Sequence of chain 1.B:
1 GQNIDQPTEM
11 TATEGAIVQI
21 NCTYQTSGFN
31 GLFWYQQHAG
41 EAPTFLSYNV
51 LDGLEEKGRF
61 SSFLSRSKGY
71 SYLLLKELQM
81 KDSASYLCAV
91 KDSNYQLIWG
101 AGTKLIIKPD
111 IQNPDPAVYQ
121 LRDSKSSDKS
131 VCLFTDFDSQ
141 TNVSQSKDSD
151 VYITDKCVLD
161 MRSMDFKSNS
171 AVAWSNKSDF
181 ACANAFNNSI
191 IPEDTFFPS

Binding-site contacts:
Ligand atom C2 contacts residue TYR63 of chain 1.A at 3.9 Å (hydrophobic).
Ligand atom C5 contacts residue TRP157 of chain 1.A at 3.5 Å (hydrophobic).
Ligand atom C7 contacts residue TYR63 of chain 1.A at 3.8 Å (hydrophobic).
Ligand atom C4 contacts residue TYR8 of chain 1.A at 3.3 Å (hydrophobic).
Ligand atom O2 contacts residue LEU67 of chain 1.A at 3.8 Å.
Ligand atom C11 contacts residue GLU99 of chain 1.C at 3.5 Å.
Ligand atom CL2 contacts residue LYS44 of chain 1.A at 3.1 Å.
Ligand atom O1 contacts residue LEU67 of chain 1.A at 3.9 Å.
Ligand atom C12 contacts residue LEU67 of chain 1.A at 3.6 Å (hydrophobic).
Ligand atom O1 contacts residue SER25 of chain 1.A at 2.4 Å (h-bond).
Ligand atom C10 contacts residue TYR63 of chain 1.A at 3.8 Å (hydrophobic).
Ligand atom O2 contacts residue ARG10 of chain 1.A at 3.3 Å (salt-bridge).
Ligand atom C5 contacts residue TYR8 of chain 1.A at 3.6 Å (hydrophobic).
Ligand atom C1 contacts residue TYR8 of chain 1.A at 3.5 Å (hydrophobic).
Ligand atom C10 contacts residue TYR95 of chain 1.B at 3.7 Å (hydrophobic).
Ligand atom C3 contacts residue TYR8 of chain 1.A at 3.4 Å (hydrophobic).
Ligand atom C9 contacts residue GLU99 of chain 1.C at 3.8 Å.
Ligand atom O2 contacts residue SER25 of chain 1.A at 3.1 Å (h-bond).
Ligand atom O1 contacts residue TYR8 of chain 1.A at 3.4 Å.
Ligand atom O2 contacts residue TYR8 of chain 1.A at 3.7 Å.
Ligand atom C8 contacts residue TYR63 of chain 1.A at 3.9 Å (hydrophobic).
Ligand atom CL4 contacts residue TRP157 of chain 1.A at 3.2 Å.
Ligand atom C1 contacts residue TRP165 of chain 1.A at 3.9 Å (hydrophobic).
Ligand atom C10 contacts residue GLU99 of chain 1.C at 3.1 Å.
Ligand atom C12 contacts residue TYR63 of chain 1.A at 3.7 Å (hydrophobic).
Ligand atom C2 contacts residue TYR8 of chain 1.A at 3.3 Å (hydrophobic).
Ligand atom C14 contacts residue TYR8 of chain 1.A at 3.5 Å (hydrophobic).
Ligand atom C5 contacts residue TRP165 of chain 1.A at 3.7 Å (hydrophobic).
Ligand atom C14 contacts residue LEU67 of chain 1.A at 3.5 Å (hydrophobic).
Ligand atom C6 contacts residue TYR8 of chain 1.A at 3.9 Å (hydrophobic).
Ligand atom C4 contacts residue TRP157 of chain 1.A at 3.9 Å (hydrophobic).
Ligand atom C9 contacts residue TYR63 of chain 1.A at 3.7 Å (hydrophobic).
Ligand atom C6 contacts residue TRP165 of chain 1.A at 3.3 Å (hydrophobic).
Ligand atom C14 contacts residue SER25 of chain 1.A at 3.0 Å.
Ligand atom CL4 contacts residue TYR8 of chain 1.A at 3.4 Å.
Ligand atom N1 contacts residue TYR8 of chain 1.A at 3.5 Å.
Ligand atom C11 contacts residue TYR63 of chain 1.A at 3.9 Å (hydrophobic).
Ligand atom CL2 contacts residue TYR63 of chain 1.A at 3.4 Å.
Ligand atom CL2 contacts residue TYR8 of chain 1.A at 3.5 Å.
Ligand atom C13 contacts residue LEU67 of chain 1.A at 3.6 Å (hydrophobic).

This protein binds this small molecule.
Small molecule (SMILES): O=C(O)Cc1ccccc1Nc1c(Cl)cccc1Cl

Sequence of chain 1.A:
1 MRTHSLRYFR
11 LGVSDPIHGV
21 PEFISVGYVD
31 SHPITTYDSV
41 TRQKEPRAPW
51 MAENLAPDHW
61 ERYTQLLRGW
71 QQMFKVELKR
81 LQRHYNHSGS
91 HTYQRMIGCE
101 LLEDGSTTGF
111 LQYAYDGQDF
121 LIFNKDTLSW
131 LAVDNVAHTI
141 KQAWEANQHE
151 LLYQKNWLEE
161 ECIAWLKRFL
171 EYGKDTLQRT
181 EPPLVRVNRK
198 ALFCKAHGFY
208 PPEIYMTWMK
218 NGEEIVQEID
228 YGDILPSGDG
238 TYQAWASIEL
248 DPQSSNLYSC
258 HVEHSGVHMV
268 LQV

Sequence of chain 1.C:
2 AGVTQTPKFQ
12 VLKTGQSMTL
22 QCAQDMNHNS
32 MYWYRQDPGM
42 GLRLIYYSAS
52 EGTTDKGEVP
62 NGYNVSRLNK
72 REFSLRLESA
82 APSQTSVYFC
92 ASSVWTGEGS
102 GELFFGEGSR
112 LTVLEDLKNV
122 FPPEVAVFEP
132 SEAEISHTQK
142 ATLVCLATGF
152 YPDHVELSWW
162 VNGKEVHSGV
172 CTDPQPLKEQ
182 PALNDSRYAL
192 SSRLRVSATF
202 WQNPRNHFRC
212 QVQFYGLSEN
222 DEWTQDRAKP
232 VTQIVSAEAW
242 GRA